Binding-site contacts:
Ligand atom C7 contacts residue ASN306 of chain 1.H at 3.9 Å.
Ligand atom C3 contacts residue ASN306 of chain 1.H at 3.7 Å.
Ligand atom N2 contacts residue ASN306 of chain 1.H at 3.2 Å (h-bond).
Ligand atom C4 contacts residue ASN306 of chain 1.H at 4.2 Å.
Ligand atom C8 contacts residue VAL277 of chain 1.H at 4.5 Å (hydrophobic).
Ligand atom C1 contacts residue ASN306 of chain 1.H at 1.4 Å.
Ligand atom O3 contacts residue ASN306 of chain 1.H at 4.2 Å.
Ligand atom C2 contacts residue ASN306 of chain 1.H at 2.4 Å.
Ligand atom O5 contacts residue ASN306 of chain 1.H at 2.3 Å (h-bond).
Ligand atom O7 contacts residue ASN306 of chain 1.H at 4.0 Å.
Ligand atom C5 contacts residue ASN306 of chain 1.H at 3.7 Å.

Sequence of chain 1.H:
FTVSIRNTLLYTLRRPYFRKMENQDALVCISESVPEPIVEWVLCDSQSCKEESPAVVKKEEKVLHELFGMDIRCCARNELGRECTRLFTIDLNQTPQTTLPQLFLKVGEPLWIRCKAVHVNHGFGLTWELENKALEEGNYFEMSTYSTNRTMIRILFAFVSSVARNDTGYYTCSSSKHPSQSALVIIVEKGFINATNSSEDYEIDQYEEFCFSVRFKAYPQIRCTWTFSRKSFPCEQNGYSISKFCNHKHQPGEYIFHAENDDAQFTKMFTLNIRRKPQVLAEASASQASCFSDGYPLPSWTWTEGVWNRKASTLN

A protein and the small-molecule ligand that binds it are described below.
Small molecule (SMILES): CC(=O)N[C@H]1[C@H](O[C@H]2[C@H](O)[C@@H](NC(C)=O)CO[C@@H]2CO)O[C@H](CO)[C@@H](O)[C@@H]1O